Sequence of chain 1.B:
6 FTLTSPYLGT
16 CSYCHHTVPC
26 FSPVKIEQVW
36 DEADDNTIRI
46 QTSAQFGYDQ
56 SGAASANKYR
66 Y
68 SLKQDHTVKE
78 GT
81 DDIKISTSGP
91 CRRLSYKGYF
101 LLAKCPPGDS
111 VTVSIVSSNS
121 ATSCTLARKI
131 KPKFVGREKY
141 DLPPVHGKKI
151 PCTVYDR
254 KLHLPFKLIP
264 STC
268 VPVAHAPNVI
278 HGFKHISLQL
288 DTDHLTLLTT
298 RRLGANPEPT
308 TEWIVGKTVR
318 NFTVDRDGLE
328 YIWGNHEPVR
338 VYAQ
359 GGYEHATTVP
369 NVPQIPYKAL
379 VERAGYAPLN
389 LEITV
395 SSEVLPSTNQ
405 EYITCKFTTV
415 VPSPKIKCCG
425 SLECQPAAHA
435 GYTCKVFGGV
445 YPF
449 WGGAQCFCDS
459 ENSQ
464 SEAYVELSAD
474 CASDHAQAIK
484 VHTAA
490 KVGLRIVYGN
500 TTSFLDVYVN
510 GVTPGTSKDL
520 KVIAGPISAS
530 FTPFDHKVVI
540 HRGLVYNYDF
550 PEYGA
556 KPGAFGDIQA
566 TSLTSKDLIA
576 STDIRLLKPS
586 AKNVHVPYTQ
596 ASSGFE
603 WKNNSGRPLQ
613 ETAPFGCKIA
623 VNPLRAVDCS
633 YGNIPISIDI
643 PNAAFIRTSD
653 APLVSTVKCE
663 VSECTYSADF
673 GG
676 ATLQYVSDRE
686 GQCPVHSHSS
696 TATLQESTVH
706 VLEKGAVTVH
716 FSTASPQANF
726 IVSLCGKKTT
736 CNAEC

Sequence of chain 1.A:
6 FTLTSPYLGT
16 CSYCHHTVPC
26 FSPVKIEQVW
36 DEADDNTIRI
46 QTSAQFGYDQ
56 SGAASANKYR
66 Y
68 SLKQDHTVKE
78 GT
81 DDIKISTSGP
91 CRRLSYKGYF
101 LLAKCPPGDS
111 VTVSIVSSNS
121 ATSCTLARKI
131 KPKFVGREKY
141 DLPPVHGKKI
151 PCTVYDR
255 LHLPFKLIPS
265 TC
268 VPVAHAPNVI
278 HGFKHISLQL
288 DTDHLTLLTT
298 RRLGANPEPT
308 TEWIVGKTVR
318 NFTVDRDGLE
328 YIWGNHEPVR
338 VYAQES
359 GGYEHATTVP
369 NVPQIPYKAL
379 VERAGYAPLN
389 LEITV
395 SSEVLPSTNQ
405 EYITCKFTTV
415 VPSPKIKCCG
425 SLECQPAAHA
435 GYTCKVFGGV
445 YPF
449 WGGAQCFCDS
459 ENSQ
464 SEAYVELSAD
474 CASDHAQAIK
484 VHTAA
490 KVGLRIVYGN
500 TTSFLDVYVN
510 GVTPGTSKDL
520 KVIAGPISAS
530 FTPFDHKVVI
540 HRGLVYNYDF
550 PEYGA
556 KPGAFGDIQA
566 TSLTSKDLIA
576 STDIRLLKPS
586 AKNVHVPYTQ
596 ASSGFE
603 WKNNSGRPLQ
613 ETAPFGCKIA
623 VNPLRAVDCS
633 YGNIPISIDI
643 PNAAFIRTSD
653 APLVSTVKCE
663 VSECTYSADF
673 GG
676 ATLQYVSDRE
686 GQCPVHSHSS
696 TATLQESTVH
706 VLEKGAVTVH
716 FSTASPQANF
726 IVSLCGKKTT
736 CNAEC

The protein below binds the small molecule below.
Small molecule (SMILES): CC(=O)N[C@H]1[C@H](O[C@H]2[C@H](O)[C@@H](NC(C)=O)CO[C@@H]2CO)O[C@H](CO)[C@@H](O[C@@H]2O[C@H](CO[C@H]3O[C@H](CO)[C@@H](O)[C@H](O)[C@@H]3O)[C@@H](O)[C@H](O[C@H]3O[C@H](CO)[C@@H](O)[C@H](O)[C@@H]3O)[C@@H]2O)[C@@H]1O

Binding-site contacts:
Ligand atom C4 contacts residue MAN4 of chain 1.L at 4.2 Å.
Ligand atom C3 contacts residue BMA3 of chain 1.L at 3.9 Å.
Ligand atom O5 contacts residue ASN605 of chain 1.A at 2.3 Å (h-bond).
Ligand atom O3 contacts residue NAG2 of chain 1.L at 4.3 Å.
Ligand atom O4 contacts residue BMA3 of chain 1.L at 3.9 Å.
Ligand atom C5 contacts residue ASN605 of chain 1.A at 3.6 Å.
Ligand atom N2 contacts residue ASN605 of chain 1.A at 3.0 Å (h-bond).
Ligand atom C1 contacts residue ASN605 of chain 1.A at 1.4 Å.
Ligand atom C3 contacts residue ASN605 of chain 1.A at 3.8 Å.
Ligand atom C4 contacts residue ASN605 of chain 1.A at 4.2 Å.
Ligand atom C2 contacts residue ASN605 of chain 1.A at 2.4 Å.
Ligand atom C7 contacts residue ASN605 of chain 1.A at 3.9 Å.
Ligand atom O3 contacts residue BMA3 of chain 1.L at 2.8 Å.
Ligand atom C2 contacts residue BMA3 of chain 1.L at 3.7 Å.
Ligand atom C4 contacts residue BMA3 of chain 1.L at 4.1 Å.
Ligand atom O4 contacts residue MAN4 of chain 1.L at 2.8 Å (h-bond).
Ligand atom O7 contacts residue LYS131 of chain 1.A at 4.2 Å.
Ligand atom O2 contacts residue BMA3 of chain 1.L at 2.8 Å.
Ligand atom O7 contacts residue ASN605 of chain 1.A at 4.0 Å.
Ligand atom O6 contacts residue LEU292 of chain 1.B at 4.1 Å.
Ligand atom O4 contacts residue TRP310 of chain 1.B at 4.5 Å.